A protein and the small-molecule ligand that binds it are described below.
Small molecule (SMILES): Nc1ccn([C@H]2C[C@H](O)[C@@H](COP(=O)(O)NP(=O)(O)OP(=O)(O)O)O2)c(=O)n1

Sequence of chain 1.C:
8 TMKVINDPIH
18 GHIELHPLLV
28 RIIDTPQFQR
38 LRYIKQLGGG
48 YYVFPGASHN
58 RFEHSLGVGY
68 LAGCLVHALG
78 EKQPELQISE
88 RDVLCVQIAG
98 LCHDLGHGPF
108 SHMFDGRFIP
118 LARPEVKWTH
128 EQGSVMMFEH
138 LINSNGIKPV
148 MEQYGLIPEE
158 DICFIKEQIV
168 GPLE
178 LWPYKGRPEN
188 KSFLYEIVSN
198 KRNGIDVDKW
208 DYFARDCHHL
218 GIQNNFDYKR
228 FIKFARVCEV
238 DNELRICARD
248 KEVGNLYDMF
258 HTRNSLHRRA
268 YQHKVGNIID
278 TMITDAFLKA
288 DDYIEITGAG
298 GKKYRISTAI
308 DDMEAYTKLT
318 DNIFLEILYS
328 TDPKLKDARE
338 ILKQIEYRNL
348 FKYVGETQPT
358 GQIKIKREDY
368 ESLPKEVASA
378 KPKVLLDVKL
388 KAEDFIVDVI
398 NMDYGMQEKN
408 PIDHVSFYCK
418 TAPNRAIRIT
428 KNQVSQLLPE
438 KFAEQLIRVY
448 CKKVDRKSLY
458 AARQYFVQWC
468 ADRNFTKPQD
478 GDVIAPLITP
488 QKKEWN

Binding-site contacts:
Ligand atom C3' contacts residue ASP213 of chain 1.C at 3.6 Å.
Ligand atom O1A contacts residue HIS61 of chain 1.C at 3.2 Å (h-bond).
Ligand atom O1A contacts residue ARG58 of chain 1.C at 2.9 Å (salt-bridge).
Ligand atom PA contacts residue MG1 of chain 1.IA at 3.6 Å.
Ligand atom O2A contacts residue HIS104 of chain 1.C at 3.4 Å (h-bond).
Ligand atom O1B contacts residue MG1 of chain 1.JA at 1.8 Å.
Ligand atom C5 contacts residue HIS264 of chain 1.C at 3.6 Å.
Ligand atom O2G contacts residue TYR209 of chain 1.C at 2.2 Å (h-bond).
Ligand atom O1A contacts residue ASP101 of chain 1.C at 2.7 Å (salt-bridge).
Ligand atom PA contacts residue FE1 of chain 1.HA at 3.0 Å.
Ligand atom O3' contacts residue LEU44 of chain 1.C at 3.6 Å.
Ligand atom O3' contacts residue ASP213 of chain 1.C at 2.7 Å (salt-bridge).
Ligand atom PB contacts residue ASP205 of chain 1.C at 3.5 Å.
Ligand atom O1B contacts residue ASP205 of chain 1.C at 3.4 Å (salt-bridge).
Ligand atom PG contacts residue TYR209 of chain 1.C at 3.6 Å.
Ligand atom O1A contacts residue ASP205 of chain 1.C at 3.1 Å (salt-bridge).
Ligand atom O1G contacts residue ARG260 of chain 1.C at 3.1 Å (salt-bridge).
Ligand atom PB contacts residue MG1 of chain 1.JA at 3.3 Å.
Ligand atom O5' contacts residue ARG58 of chain 1.C at 3.5 Å (salt-bridge).
Ligand atom N3A contacts residue ASP205 of chain 1.C at 2.5 Å (salt-bridge).
Ligand atom N4 contacts residue GLN269 of chain 1.C at 3.1 Å (h-bond).
Ligand atom O5' contacts residue HIS109 of chain 1.C at 2.9 Å (h-bond).
Ligand atom O4' contacts residue HIS109 of chain 1.C at 3.0 Å.
Ligand atom N1 contacts residue HIS109 of chain 1.C at 3.3 Å.
Ligand atom O1A contacts residue HIS100 of chain 1.C at 3.6 Å (h-bond).
Ligand atom O1A contacts residue FE1 of chain 1.HA at 1.6 Å.
Ligand atom O2A contacts residue MG1 of chain 1.IA at 2.6 Å.
Ligand atom O3' contacts residue GLN43 of chain 1.C at 3.2 Å (h-bond).
Ligand atom O4' contacts residue ARG58 of chain 1.C at 3.3 Å (salt-bridge).
Ligand atom O2A contacts residue ASP101 of chain 1.C at 2.9 Å (salt-bridge).
Ligand atom O2G contacts residue ARG260 of chain 1.C at 2.8 Å (salt-bridge).
Ligand atom O2A contacts residue HIS127 of chain 1.C at 2.7 Å (h-bond).
Ligand atom C3' contacts residue TYR209 of chain 1.C at 3.6 Å (hydrophobic).
Ligand atom C5' contacts residue HIS109 of chain 1.C at 3.4 Å.
Ligand atom PA contacts residue ARG58 of chain 1.C at 3.6 Å.
Ligand atom C6 contacts residue HIS109 of chain 1.C at 3.3 Å.
Ligand atom PA contacts residue ASP205 of chain 1.C at 3.4 Å.
Ligand atom C4' contacts residue ARG58 of chain 1.C at 3.5 Å.
Ligand atom O3G contacts residue MG1 of chain 1.JA at 2.6 Å.
Ligand atom O3G contacts residue LYS206 of chain 1.C at 2.4 Å (salt-bridge).